This protein binds this small molecule.
Small molecule (SMILES): CC(=O)NCCCNCc1ccc(-c2ccccc2)c(Cl)c1

Sequence of chain 1.B:
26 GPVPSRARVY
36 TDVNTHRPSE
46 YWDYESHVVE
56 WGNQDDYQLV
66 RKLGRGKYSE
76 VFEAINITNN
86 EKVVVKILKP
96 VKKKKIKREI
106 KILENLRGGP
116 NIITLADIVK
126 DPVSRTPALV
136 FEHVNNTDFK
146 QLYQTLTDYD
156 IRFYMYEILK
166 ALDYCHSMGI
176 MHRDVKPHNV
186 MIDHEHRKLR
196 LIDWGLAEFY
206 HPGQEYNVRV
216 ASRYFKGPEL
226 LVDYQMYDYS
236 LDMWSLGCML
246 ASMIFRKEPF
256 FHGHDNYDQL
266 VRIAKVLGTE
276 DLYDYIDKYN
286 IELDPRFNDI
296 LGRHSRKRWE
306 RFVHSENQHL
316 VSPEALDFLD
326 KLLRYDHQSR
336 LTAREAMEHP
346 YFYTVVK

Binding-site contacts:
Ligand atom C10 contacts residue MET244 of chain 1.B at 3.9 Å (hydrophobic).
Ligand atom C2 contacts residue HIS183 of chain 1.B at 3.5 Å.
Ligand atom C14 contacts residue TYR159 of chain 1.B at 3.8 Å (hydrophobic).
Ligand atom C17 contacts residue MET248 of chain 1.B at 3.3 Å (hydrophobic).
Ligand atom C11 contacts residue VAL185 of chain 1.B at 3.6 Å (hydrophobic).
Ligand atom C3 contacts residue HIS183 of chain 1.B at 4.0 Å.
Ligand atom C16 contacts residue MET248 of chain 1.B at 3.1 Å (hydrophobic).
Ligand atom C5 contacts residue VAL185 of chain 1.B at 4.0 Å (hydrophobic).
Ligand atom C contacts residue HIS183 of chain 1.B at 3.9 Å.
Ligand atom C16 contacts residue MET244 of chain 1.B at 3.9 Å (hydrophobic).
Ligand atom C15 contacts residue MET248 of chain 1.B at 3.7 Å (hydrophobic).
Ligand atom C3 contacts residue PRO182 of chain 1.B at 3.8 Å (hydrophobic).
Ligand atom C contacts residue MET186 of chain 1.B at 3.6 Å (hydrophobic).
Ligand atom C10 contacts residue ILE187 of chain 1.B at 3.9 Å (hydrophobic).
Ligand atom CL contacts residue ILE163 of chain 1.B at 3.6 Å.
Ligand atom O contacts residue MET186 of chain 1.B at 4.0 Å.
Ligand atom N1 contacts residue VAL185 of chain 1.B at 2.7 Å (h-bond).
Ligand atom C3 contacts residue ASN141 of chain 1.B at 3.4 Å.
Ligand atom C3 contacts residue VAL185 of chain 1.B at 3.2 Å (hydrophobic).
Ligand atom C7 contacts residue PHE144 of chain 1.B at 3.9 Å (hydrophobic).
Ligand atom C4 contacts residue PRO182 of chain 1.B at 3.3 Å (hydrophobic).
Ligand atom C11 contacts residue PRO182 of chain 1.B at 3.6 Å (hydrophobic).
Ligand atom N contacts residue MET186 of chain 1.B at 3.5 Å (h-bond).
Ligand atom C contacts residue ILE197 of chain 1.B at 3.8 Å (hydrophobic).
Ligand atom N contacts residue HIS183 of chain 1.B at 2.9 Å (h-bond).
Ligand atom C1 contacts residue MET186 of chain 1.B at 3.5 Å (hydrophobic).
Ligand atom C15 contacts residue ILE156 of chain 1.B at 3.9 Å (hydrophobic).
Ligand atom C1 contacts residue HIS183 of chain 1.B at 3.8 Å.
Ligand atom CL contacts residue VAL185 of chain 1.B at 3.1 Å.
Ligand atom C5 contacts residue PHE144 of chain 1.B at 3.9 Å (hydrophobic).
Ligand atom C13 contacts residue TYR159 of chain 1.B at 3.8 Å (hydrophobic).
Ligand atom C15 contacts residue MET160 of chain 1.B at 3.6 Å (hydrophobic).
Ligand atom C17 contacts residue MET244 of chain 1.B at 3.6 Å (hydrophobic).
Ligand atom C9 contacts residue ILE187 of chain 1.B at 3.9 Å (hydrophobic).
Ligand atom C4 contacts residue VAL185 of chain 1.B at 3.4 Å (hydrophobic).
Ligand atom CL contacts residue MET244 of chain 1.B at 2.7 Å.
Ligand atom C12 contacts residue MET248 of chain 1.B at 4.0 Å (hydrophobic).
Ligand atom C14 contacts residue ILE156 of chain 1.B at 4.0 Å (hydrophobic).
Ligand atom N1 contacts residue PRO182 of chain 1.B at 3.4 Å (h-bond).
Ligand atom C16 contacts residue MET160 of chain 1.B at 4.0 Å (hydrophobic).